This small molecule binds to this protein.
Small molecule (SMILES): CC[C@H](C)[C@H](NC(=O)[C@H](COP(=O)(O)O)NC(=O)CNC(=O)[C@H](C)N)C(=O)N1CCC[C@H]1C(=O)NCC(=O)N[C@@H](CCCN=C(N)N)C(=O)N[C@@H](C)C(=O)N[C@@H](CO)C(=O)O

Sequence of chain 1.A:
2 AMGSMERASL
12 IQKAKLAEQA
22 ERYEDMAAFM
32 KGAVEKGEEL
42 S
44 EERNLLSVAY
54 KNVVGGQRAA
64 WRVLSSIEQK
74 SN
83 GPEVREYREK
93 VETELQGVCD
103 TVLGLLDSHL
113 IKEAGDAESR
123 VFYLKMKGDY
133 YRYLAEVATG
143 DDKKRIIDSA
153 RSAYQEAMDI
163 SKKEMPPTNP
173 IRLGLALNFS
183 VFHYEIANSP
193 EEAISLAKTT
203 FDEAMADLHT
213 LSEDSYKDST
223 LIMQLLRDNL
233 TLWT

Binding-site contacts:
Ligand atom N contacts residue GLU19 of chain 1.A at 2.6 Å (salt-bridge).
Ligand atom NH2 contacts residue GLY59 of chain 1.A at 3.5 Å (h-bond).
Ligand atom N contacts residue ASN180 of chain 1.A at 2.9 Å (h-bond).
Ligand atom O contacts residue VAL51 of chain 1.A at 3.5 Å.
Ligand atom NH2 contacts residue ASN55 of chain 1.A at 3.1 Å (h-bond).
Ligand atom C contacts residue V4N1 of chain 1.C at 3.4 Å.
Ligand atom O1P contacts residue ARG61 of chain 1.A at 2.9 Å (salt-bridge).
Ligand atom O contacts residue LYS54 of chain 1.A at 3.5 Å.
Ligand atom C contacts residue V4N1 of chain 1.C at 3.4 Å.
Ligand atom O contacts residue VAL51 of chain 1.A at 3.6 Å.
Ligand atom N contacts residue V4N1 of chain 1.C at 2.8 Å.
Ligand atom CA contacts residue V4N1 of chain 1.C at 3.1 Å.
Ligand atom CB contacts residue V4N1 of chain 1.C at 3.3 Å.
Ligand atom CG2 contacts residue V4N1 of chain 1.C at 3.4 Å.
Ligand atom NE contacts residue ASN55 of chain 1.A at 3.0 Å (h-bond).
Ligand atom N contacts residue GLU187 of chain 1.A at 2.6 Å (salt-bridge).
Ligand atom OG contacts residue GLU19 of chain 1.A at 2.5 Å (salt-bridge).
Ligand atom O3P contacts residue ARG134 of chain 1.A at 2.9 Å (salt-bridge).
Ligand atom O2P contacts residue ARG61 of chain 1.A at 2.9 Å (salt-bridge).
Ligand atom CB contacts residue ASN231 of chain 1.A at 3.0 Å.
Ligand atom N contacts residue V4N1 of chain 1.C at 3.1 Å.
Ligand atom CB contacts residue ASN180 of chain 1.A at 3.3 Å.
Ligand atom O contacts residue ASN55 of chain 1.A at 2.9 Å (h-bond).
Ligand atom C contacts residue ASN55 of chain 1.A at 3.5 Å.
Ligand atom CB contacts residue ASN55 of chain 1.A at 3.3 Å.
Ligand atom CA contacts residue GLU187 of chain 1.A at 3.4 Å.
Ligand atom O contacts residue ASN231 of chain 1.A at 2.9 Å (h-bond).
Ligand atom CG contacts residue V4N1 of chain 1.C at 3.1 Å.
Ligand atom CA contacts residue ASN180 of chain 1.A at 3.4 Å.
Ligand atom CB contacts residue LEU234 of chain 1.A at 3.4 Å (hydrophobic).
Ligand atom O2P contacts residue ARG134 of chain 1.A at 2.8 Å (salt-bridge).
Ligand atom O contacts residue GLU187 of chain 1.A at 3.4 Å (salt-bridge).
Ligand atom O3P contacts residue TYR135 of chain 1.A at 2.6 Å (h-bond).
Ligand atom CA contacts residue GLU19 of chain 1.A at 3.5 Å.
Ligand atom O contacts residue LYS54 of chain 1.A at 3.5 Å.
Ligand atom N contacts residue ASN231 of chain 1.A at 3.0 Å (h-bond).
Ligand atom CA contacts residue ASN55 of chain 1.A at 3.3 Å.
Ligand atom CB contacts residue GLU19 of chain 1.A at 3.2 Å.
Ligand atom O contacts residue V4N1 of chain 1.C at 3.4 Å.
Ligand atom N contacts residue LEU179 of chain 1.A at 3.5 Å.